Binding-site contacts:
Ligand atom C2 contacts residue ASN25 of chain 1.C at 2.5 Å.
Ligand atom C3 contacts residue GLU24 of chain 1.C at 3.9 Å.
Ligand atom C1 contacts residue ASN25 of chain 1.C at 1.4 Å.
Ligand atom C4 contacts residue ASN25 of chain 1.C at 4.2 Å.
Ligand atom O5 contacts residue ASN25 of chain 1.C at 2.4 Å (h-bond).
Ligand atom C2 contacts residue GLU24 of chain 1.C at 3.6 Å.
Ligand atom C7 contacts residue GLU24 of chain 1.C at 3.5 Å.
Ligand atom O7 contacts residue ASN25 of chain 1.C at 3.1 Å (h-bond).
Ligand atom N2 contacts residue ASN25 of chain 1.C at 2.9 Å (h-bond).
Ligand atom N2 contacts residue GLU24 of chain 1.C at 2.7 Å (salt-bridge).
Ligand atom C7 contacts residue ASN25 of chain 1.C at 3.2 Å.
Ligand atom C3 contacts residue ASN25 of chain 1.C at 3.8 Å.
Ligand atom C1 contacts residue GLU24 of chain 1.C at 3.8 Å.
Ligand atom C5 contacts residue ASN25 of chain 1.C at 3.7 Å.
Ligand atom C8 contacts residue ASN25 of chain 1.C at 4.4 Å.
Ligand atom C8 contacts residue GLU24 of chain 1.C at 3.4 Å.

A protein and the small-molecule ligand that binds it are described below.
Small molecule (SMILES): CC(=O)N[C@@H]1[C@@H](O)[C@H](O)[C@@H](CO)O[C@H]1O

Sequence of chain 1.C:
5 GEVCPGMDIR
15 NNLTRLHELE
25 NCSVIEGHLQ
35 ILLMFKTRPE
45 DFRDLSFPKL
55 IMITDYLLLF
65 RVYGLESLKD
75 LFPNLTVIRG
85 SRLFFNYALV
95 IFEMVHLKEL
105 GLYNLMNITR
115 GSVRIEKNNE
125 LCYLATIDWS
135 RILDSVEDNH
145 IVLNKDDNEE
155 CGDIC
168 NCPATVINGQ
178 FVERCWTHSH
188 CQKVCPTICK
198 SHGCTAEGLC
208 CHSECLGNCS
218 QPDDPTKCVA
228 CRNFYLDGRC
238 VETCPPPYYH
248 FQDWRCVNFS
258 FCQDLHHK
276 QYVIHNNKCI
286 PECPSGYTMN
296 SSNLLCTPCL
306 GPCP